Sequence of chain 1.A:
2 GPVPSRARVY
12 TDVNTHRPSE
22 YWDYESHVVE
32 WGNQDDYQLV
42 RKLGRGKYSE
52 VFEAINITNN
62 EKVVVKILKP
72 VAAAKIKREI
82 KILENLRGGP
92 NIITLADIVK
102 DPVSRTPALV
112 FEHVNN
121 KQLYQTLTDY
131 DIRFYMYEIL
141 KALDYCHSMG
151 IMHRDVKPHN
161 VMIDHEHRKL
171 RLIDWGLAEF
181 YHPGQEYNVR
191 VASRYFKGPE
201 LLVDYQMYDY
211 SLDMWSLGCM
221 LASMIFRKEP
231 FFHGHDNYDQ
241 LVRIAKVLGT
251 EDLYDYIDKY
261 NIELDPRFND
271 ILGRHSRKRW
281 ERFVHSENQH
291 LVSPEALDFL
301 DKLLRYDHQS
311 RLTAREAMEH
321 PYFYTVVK

Binding-site contacts:
Ligand atom C10 contacts residue ASP102 of chain 1.A at 3.4 Å.
Ligand atom C5 contacts residue LEU40 of chain 1.A at 3.8 Å (hydrophobic).
Ligand atom CL contacts residue VAL66 of chain 1.A at 3.7 Å.
Ligand atom C1 contacts residue GLN35 of chain 1.A at 4.0 Å.
Ligand atom C12 contacts residue PRO108 of chain 1.A at 3.6 Å (hydrophobic).
Ligand atom C7 contacts residue ILE68 of chain 1.A at 3.8 Å (hydrophobic).
Ligand atom N1 contacts residue THR107 of chain 1.A at 2.7 Å (h-bond).
Ligand atom C14 contacts residue ASP102 of chain 1.A at 3.3 Å.
Ligand atom C1 contacts residue TYR38 of chain 1.A at 3.9 Å (hydrophobic).
Ligand atom C8 contacts residue ASP102 of chain 1.A at 4.0 Å.
Ligand atom C2 contacts residue TYR38 of chain 1.A at 3.4 Å (hydrophobic).
Ligand atom N contacts residue ASP36 of chain 1.A at 4.0 Å.
Ligand atom C12 contacts residue ASP102 of chain 1.A at 3.5 Å.
Ligand atom C11 contacts residue THR107 of chain 1.A at 3.6 Å.
Ligand atom C6 contacts residue LEU40 of chain 1.A at 4.0 Å (hydrophobic).
Ligand atom C2 contacts residue GLN35 of chain 1.A at 3.4 Å.
Ligand atom C12 contacts residue ALA109 of chain 1.A at 3.5 Å (hydrophobic).
Ligand atom C13 contacts residue ASP102 of chain 1.A at 3.4 Å.
Ligand atom C9 contacts residue ASP102 of chain 1.A at 3.6 Å.
Ligand atom C14 contacts residue ILE68 of chain 1.A at 3.7 Å (hydrophobic).
Ligand atom C11 contacts residue ILE68 of chain 1.A at 3.7 Å (hydrophobic).
Ligand atom N contacts residue TYR38 of chain 1.A at 2.8 Å (h-bond).
Ligand atom C4 contacts residue LEU40 of chain 1.A at 4.0 Å (hydrophobic).
Ligand atom N1 contacts residue ILE68 of chain 1.A at 3.5 Å.
Ligand atom C11 contacts residue SER105 of chain 1.A at 3.7 Å.
Ligand atom C12 contacts residue THR107 of chain 1.A at 2.9 Å.
Ligand atom C contacts residue TYR38 of chain 1.A at 3.4 Å (hydrophobic).
Ligand atom C8 contacts residue LEU40 of chain 1.A at 3.7 Å (hydrophobic).
Ligand atom C10 contacts residue ILE68 of chain 1.A at 3.7 Å (hydrophobic).
Ligand atom CL contacts residue TYR38 of chain 1.A at 3.5 Å.
Ligand atom N1 contacts residue ASP102 of chain 1.A at 3.5 Å.
Ligand atom C8 contacts residue ILE68 of chain 1.A at 3.8 Å (hydrophobic).
Ligand atom N1 contacts residue SER105 of chain 1.A at 3.7 Å.
Ligand atom C11 contacts residue ASP102 of chain 1.A at 3.4 Å.
Ligand atom C9 contacts residue ILE68 of chain 1.A at 3.8 Å (hydrophobic).
Ligand atom C10 contacts residue THR107 of chain 1.A at 3.8 Å.
Ligand atom N contacts residue GLN35 of chain 1.A at 3.0 Å (h-bond).
Ligand atom C10 contacts residue SER105 of chain 1.A at 3.3 Å.
Ligand atom C3 contacts residue LEU40 of chain 1.A at 3.8 Å (hydrophobic).
Ligand atom C13 contacts residue ALA109 of chain 1.A at 3.7 Å (hydrophobic).

The small molecule below binds the protein below.
Small molecule (SMILES): NCc1cc(Cl)cc(-c2cccc3[nH]ccc23)c1